Binding-site contacts:
Ligand atom C5 contacts residue THR145 of chain 6.F at 4.0 Å.
Ligand atom C8 contacts residue VAL146 of chain 6.F at 4.5 Å (hydrophobic).
Ligand atom C7 contacts residue LEU147 of chain 6.F at 3.1 Å (hydrophobic).
Ligand atom N2 contacts residue THR145 of chain 6.F at 4.0 Å.
Ligand atom N2 contacts residue ASN103 of chain 6.F at 3.8 Å.
Ligand atom C2 contacts residue ASN103 of chain 6.F at 3.2 Å.
Ligand atom O7 contacts residue LEU147 of chain 6.F at 3.0 Å.
Ligand atom C5 contacts residue ASN103 of chain 6.F at 4.0 Å.
Ligand atom C3 contacts residue THR145 of chain 6.F at 4.1 Å.
Ligand atom O5 contacts residue ASN103 of chain 6.F at 2.6 Å (h-bond).
Ligand atom C2 contacts residue THR145 of chain 6.F at 4.1 Å.
Ligand atom C2 contacts residue LEU147 of chain 6.F at 4.3 Å (hydrophobic).
Ligand atom C1 contacts residue ASN103 of chain 6.F at 1.7 Å.
Ligand atom O5 contacts residue THR145 of chain 6.F at 4.0 Å.
Ligand atom C8 contacts residue LEU147 of chain 6.F at 3.4 Å (hydrophobic).
Ligand atom C1 contacts residue THR145 of chain 6.F at 3.4 Å.
Ligand atom N2 contacts residue LEU147 of chain 6.F at 3.6 Å.
Ligand atom C3 contacts residue ASN103 of chain 6.F at 4.5 Å.

A protein and the small-molecule ligand that binds it are described below.
Small molecule (SMILES): CC(=O)N[C@@H]1[C@@H](O)[C@H](O)[C@@H](CO)O[C@H]1O

Sequence of chain 6.F:
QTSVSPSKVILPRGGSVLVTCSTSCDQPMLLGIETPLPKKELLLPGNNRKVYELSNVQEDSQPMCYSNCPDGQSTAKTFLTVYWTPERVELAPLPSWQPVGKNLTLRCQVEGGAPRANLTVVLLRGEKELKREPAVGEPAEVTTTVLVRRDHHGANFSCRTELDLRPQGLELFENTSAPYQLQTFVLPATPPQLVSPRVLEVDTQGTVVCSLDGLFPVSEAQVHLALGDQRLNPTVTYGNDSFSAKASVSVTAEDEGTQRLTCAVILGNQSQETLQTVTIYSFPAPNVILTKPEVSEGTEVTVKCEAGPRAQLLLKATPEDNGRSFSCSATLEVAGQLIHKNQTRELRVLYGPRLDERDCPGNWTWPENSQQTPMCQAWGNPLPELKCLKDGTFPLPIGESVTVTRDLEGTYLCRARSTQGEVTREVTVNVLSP